Binding-site contacts:
Ligand atom O4 contacts residue SER54 of chain 1.A at 3.9 Å.
Ligand atom O1 contacts residue LYS60 of chain 1.A at 2.8 Å (salt-bridge).
Ligand atom C10 contacts residue ASN53 of chain 1.A at 3.9 Å.
Ligand atom C7 contacts residue THR186 of chain 1.A at 3.7 Å.
Ligand atom C1 contacts residue LYS60 of chain 1.A at 3.5 Å.
Ligand atom C5 contacts residue GLY99 of chain 1.A at 3.6 Å.
Ligand atom O3 contacts residue LEU50 of chain 1.A at 3.6 Å.
Ligand atom C5 contacts residue MET100 of chain 1.A at 3.8 Å (hydrophobic).
Ligand atom O3 contacts residue PHE140 of chain 1.A at 4.1 Å.
Ligand atom C6 contacts residue LYS60 of chain 1.A at 3.7 Å.
Ligand atom O2 contacts residue MET100 of chain 1.A at 3.5 Å.
Ligand atom C4 contacts residue ALA57 of chain 1.A at 3.7 Å (hydrophobic).
Ligand atom C12 contacts residue ASP95 of chain 1.A at 3.5 Å.
Ligand atom C8 contacts residue MET100 of chain 1.A at 4.0 Å (hydrophobic).
Ligand atom C6 contacts residue ILE98 of chain 1.A at 3.6 Å (hydrophobic).
Ligand atom C13 contacts residue ASP95 of chain 1.A at 3.4 Å.
Ligand atom C8 contacts residue THR186 of chain 1.A at 3.9 Å.
Ligand atom O2 contacts residue GLY99 of chain 1.A at 3.7 Å.
Ligand atom C13 contacts residue THR186 of chain 1.A at 3.7 Å.
Ligand atom C5 contacts residue ALA57 of chain 1.A at 4.1 Å (hydrophobic).
Ligand atom C9 contacts residue MET100 of chain 1.A at 3.8 Å (hydrophobic).
Ligand atom O4 contacts residue ALA57 of chain 1.A at 3.3 Å.
Ligand atom C7 contacts residue MET100 of chain 1.A at 3.9 Å (hydrophobic).
Ligand atom C3 contacts residue ASN53 of chain 1.A at 3.9 Å.
Ligand atom C5 contacts residue ILE98 of chain 1.A at 3.6 Å (hydrophobic).
Ligand atom C12 contacts residue SER54 of chain 1.A at 4.0 Å.
Ligand atom O2 contacts residue THR186 of chain 1.A at 2.7 Å (h-bond).
Ligand atom O3 contacts residue VAL188 of chain 1.A at 3.6 Å.
Ligand atom C12 contacts residue THR186 of chain 1.A at 3.9 Å.
Ligand atom O4 contacts residue THR186 of chain 1.A at 3.5 Å.
Ligand atom C4 contacts residue MET100 of chain 1.A at 4.2 Å (hydrophobic).
Ligand atom C3 contacts residue ALA57 of chain 1.A at 3.8 Å (hydrophobic).
Ligand atom C11 contacts residue VAL188 of chain 1.A at 4.1 Å (hydrophobic).
Ligand atom C11 contacts residue ASN53 of chain 1.A at 3.5 Å.
Ligand atom O4 contacts residue ASN53 of chain 1.A at 4.1 Å.
Ligand atom O4 contacts residue ASP95 of chain 1.A at 2.5 Å (salt-bridge).
Ligand atom O2 contacts residue ALA57 of chain 1.A at 4.1 Å.
Ligand atom O3 contacts residue ASN53 of chain 1.A at 3.4 Å.
Ligand atom C12 contacts residue ASN53 of chain 1.A at 3.8 Å.
Ligand atom C7 contacts residue ALA57 of chain 1.A at 3.9 Å (hydrophobic).

A protein and the small-molecule ligand that binds it are described below.
Small molecule (SMILES): O=C(c1ccc(O)cc1)c1ccc(O)cc1O

Sequence of chain 1.A:
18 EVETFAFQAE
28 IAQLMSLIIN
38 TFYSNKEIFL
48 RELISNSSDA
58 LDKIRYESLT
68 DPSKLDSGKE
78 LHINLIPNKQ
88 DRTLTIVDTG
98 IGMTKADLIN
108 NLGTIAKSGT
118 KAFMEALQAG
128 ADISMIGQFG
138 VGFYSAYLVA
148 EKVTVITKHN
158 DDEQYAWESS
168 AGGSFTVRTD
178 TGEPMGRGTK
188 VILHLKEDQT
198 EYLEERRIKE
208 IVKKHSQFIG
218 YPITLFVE